A protein and the small-molecule ligand that binds it are described below.
Small molecule (SMILES): CC(=O)N[C@H]1[C@H](O[C@H]2[C@H](O)[C@@H](NC(C)=O)CO[C@@H]2CO)O[C@H](CO)[C@@H](O[C@@H]2O[C@H](CO)[C@@H](O)[C@H](O)[C@@H]2O)[C@@H]1O

Sequence of chain 1.C:
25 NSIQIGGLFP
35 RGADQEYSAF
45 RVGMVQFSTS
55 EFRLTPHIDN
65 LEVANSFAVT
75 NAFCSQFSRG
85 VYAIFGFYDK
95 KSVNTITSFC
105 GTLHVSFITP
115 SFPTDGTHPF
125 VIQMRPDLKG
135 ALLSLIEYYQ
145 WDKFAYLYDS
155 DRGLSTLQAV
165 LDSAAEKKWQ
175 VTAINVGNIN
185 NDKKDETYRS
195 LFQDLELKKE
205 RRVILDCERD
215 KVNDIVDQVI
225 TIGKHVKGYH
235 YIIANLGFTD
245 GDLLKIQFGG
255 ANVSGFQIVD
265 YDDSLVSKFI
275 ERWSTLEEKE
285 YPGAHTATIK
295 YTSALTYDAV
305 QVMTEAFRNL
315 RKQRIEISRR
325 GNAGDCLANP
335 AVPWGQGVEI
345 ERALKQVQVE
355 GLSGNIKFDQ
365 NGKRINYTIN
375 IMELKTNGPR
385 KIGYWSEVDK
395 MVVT

Binding-site contacts:
Ligand atom C5 contacts residue ASN256 of chain 1.C at 3.7 Å.
Ligand atom O7 contacts residue ARG206 of chain 1.C at 4.1 Å.
Ligand atom O5 contacts residue ASN256 of chain 1.C at 2.4 Å (h-bond).
Ligand atom C3 contacts residue ASN256 of chain 1.C at 3.8 Å.
Ligand atom O7 contacts residue ASN256 of chain 1.C at 4.0 Å.
Ligand atom C8 contacts residue ASN256 of chain 1.C at 4.2 Å.
Ligand atom C8 contacts residue TYR233 of chain 1.C at 3.7 Å (hydrophobic).
Ligand atom C1 contacts residue ASN256 of chain 1.C at 1.4 Å.
Ligand atom C7 contacts residue TYR233 of chain 1.C at 4.5 Å (hydrophobic).
Ligand atom C7 contacts residue ASN256 of chain 1.C at 3.6 Å.
Ligand atom C8 contacts residue HIS234 of chain 1.C at 4.3 Å.
Ligand atom C2 contacts residue ASN256 of chain 1.C at 2.4 Å.
Ligand atom N2 contacts residue HIS234 of chain 1.C at 4.4 Å.
Ligand atom C8 contacts residue GLY232 of chain 1.C at 3.3 Å.
Ligand atom C4 contacts residue ASN256 of chain 1.C at 4.2 Å.
Ligand atom O7 contacts residue HIS234 of chain 1.C at 3.6 Å.
Ligand atom N2 contacts residue ASN256 of chain 1.C at 2.9 Å (h-bond).
Ligand atom C7 contacts residue HIS234 of chain 1.C at 3.9 Å.